Binding-site contacts:
Ligand atom C2 contacts residue TRP451 of chain 1.C at 3.9 Å (hydrophobic).
Ligand atom C6 contacts residue TRP451 of chain 1.C at 3.9 Å (hydrophobic).
Ligand atom O55 contacts residue TRD1 of chain 1.IA at 4.2 Å.
Ligand atom C3 contacts residue TRP451 of chain 1.C at 4.3 Å (hydrophobic).
Ligand atom C5 contacts residue TRP451 of chain 1.C at 4.5 Å (hydrophobic).
Ligand atom O61 contacts residue TRP451 of chain 1.C at 3.7 Å.
Ligand atom O16 contacts residue TRP451 of chain 1.C at 4.4 Å.
Ligand atom C4 contacts residue TRP451 of chain 1.C at 4.0 Å (hydrophobic).
Ligand atom O3 contacts residue TRP451 of chain 1.C at 4.0 Å.
Ligand atom C1 contacts residue TRP451 of chain 1.C at 4.3 Å (hydrophobic).
Ligand atom O7 contacts residue TRP451 of chain 1.C at 3.6 Å.
Ligand atom O4 contacts residue TRP451 of chain 1.C at 4.4 Å.
Ligand atom O49 contacts residue TRP451 of chain 1.C at 4.0 Å.
Ligand atom O3 contacts residue TRD1 of chain 1.IA at 3.2 Å.
Ligand atom C7 contacts residue TRP451 of chain 1.C at 3.9 Å (hydrophobic).

A protein and the small-molecule ligand that binds it are described below.
Small molecule (SMILES): CCCCCCCCCCO[C@@H]1O[C@H](CO)[C@@H](O[C@H]2O[C@H](CO)[C@@H](O)[C@H](O)[C@H]2O)[C@H](O)[C@H]1O

Sequence of chain 1.C:
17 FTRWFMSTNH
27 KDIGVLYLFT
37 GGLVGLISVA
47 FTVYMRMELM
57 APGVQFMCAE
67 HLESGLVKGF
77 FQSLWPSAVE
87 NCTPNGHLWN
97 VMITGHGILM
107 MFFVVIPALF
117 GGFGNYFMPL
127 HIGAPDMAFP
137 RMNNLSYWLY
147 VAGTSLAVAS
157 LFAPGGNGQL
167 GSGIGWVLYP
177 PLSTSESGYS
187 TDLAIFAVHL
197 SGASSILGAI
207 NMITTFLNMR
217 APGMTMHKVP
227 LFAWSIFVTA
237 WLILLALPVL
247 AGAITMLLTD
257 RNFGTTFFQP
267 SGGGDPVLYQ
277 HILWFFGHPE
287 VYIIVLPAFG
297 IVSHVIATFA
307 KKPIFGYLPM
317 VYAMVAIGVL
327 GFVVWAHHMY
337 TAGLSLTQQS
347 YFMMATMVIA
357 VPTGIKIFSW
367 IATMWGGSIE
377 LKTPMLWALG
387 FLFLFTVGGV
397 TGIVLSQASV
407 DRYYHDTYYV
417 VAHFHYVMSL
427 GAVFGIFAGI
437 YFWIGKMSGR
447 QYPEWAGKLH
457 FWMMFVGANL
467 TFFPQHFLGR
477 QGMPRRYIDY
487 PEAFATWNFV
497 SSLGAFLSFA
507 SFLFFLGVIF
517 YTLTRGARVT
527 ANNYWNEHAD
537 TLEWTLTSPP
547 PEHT